This small molecule binds to this protein.
Small molecule (SMILES): CC(=O)N[C@H]1[C@H](O[C@H]2[C@H](O)[C@@H](NC(C)=O)CO[C@@H]2CO)O[C@H](CO)[C@@H](O)[C@@H]1O

Binding-site contacts:
Ligand atom C7 contacts residue ASN1134 of chain 1.C at 3.3 Å.
Ligand atom O5 contacts residue ASN1134 of chain 1.C at 2.4 Å (h-bond).
Ligand atom C2 contacts residue ASN1134 of chain 1.C at 2.4 Å.
Ligand atom C4 contacts residue ASN1134 of chain 1.C at 4.2 Å.
Ligand atom O7 contacts residue ASN1134 of chain 1.C at 3.4 Å (h-bond).
Ligand atom N2 contacts residue ASN1134 of chain 1.C at 2.9 Å (h-bond).
Ligand atom C5 contacts residue ASN1134 of chain 1.C at 3.7 Å.
Ligand atom C3 contacts residue ASN1134 of chain 1.C at 3.8 Å.
Ligand atom C1 contacts residue ASN1134 of chain 1.C at 1.4 Å.
Ligand atom C8 contacts residue ASN1134 of chain 1.C at 4.5 Å.

Sequence of chain 1.C:
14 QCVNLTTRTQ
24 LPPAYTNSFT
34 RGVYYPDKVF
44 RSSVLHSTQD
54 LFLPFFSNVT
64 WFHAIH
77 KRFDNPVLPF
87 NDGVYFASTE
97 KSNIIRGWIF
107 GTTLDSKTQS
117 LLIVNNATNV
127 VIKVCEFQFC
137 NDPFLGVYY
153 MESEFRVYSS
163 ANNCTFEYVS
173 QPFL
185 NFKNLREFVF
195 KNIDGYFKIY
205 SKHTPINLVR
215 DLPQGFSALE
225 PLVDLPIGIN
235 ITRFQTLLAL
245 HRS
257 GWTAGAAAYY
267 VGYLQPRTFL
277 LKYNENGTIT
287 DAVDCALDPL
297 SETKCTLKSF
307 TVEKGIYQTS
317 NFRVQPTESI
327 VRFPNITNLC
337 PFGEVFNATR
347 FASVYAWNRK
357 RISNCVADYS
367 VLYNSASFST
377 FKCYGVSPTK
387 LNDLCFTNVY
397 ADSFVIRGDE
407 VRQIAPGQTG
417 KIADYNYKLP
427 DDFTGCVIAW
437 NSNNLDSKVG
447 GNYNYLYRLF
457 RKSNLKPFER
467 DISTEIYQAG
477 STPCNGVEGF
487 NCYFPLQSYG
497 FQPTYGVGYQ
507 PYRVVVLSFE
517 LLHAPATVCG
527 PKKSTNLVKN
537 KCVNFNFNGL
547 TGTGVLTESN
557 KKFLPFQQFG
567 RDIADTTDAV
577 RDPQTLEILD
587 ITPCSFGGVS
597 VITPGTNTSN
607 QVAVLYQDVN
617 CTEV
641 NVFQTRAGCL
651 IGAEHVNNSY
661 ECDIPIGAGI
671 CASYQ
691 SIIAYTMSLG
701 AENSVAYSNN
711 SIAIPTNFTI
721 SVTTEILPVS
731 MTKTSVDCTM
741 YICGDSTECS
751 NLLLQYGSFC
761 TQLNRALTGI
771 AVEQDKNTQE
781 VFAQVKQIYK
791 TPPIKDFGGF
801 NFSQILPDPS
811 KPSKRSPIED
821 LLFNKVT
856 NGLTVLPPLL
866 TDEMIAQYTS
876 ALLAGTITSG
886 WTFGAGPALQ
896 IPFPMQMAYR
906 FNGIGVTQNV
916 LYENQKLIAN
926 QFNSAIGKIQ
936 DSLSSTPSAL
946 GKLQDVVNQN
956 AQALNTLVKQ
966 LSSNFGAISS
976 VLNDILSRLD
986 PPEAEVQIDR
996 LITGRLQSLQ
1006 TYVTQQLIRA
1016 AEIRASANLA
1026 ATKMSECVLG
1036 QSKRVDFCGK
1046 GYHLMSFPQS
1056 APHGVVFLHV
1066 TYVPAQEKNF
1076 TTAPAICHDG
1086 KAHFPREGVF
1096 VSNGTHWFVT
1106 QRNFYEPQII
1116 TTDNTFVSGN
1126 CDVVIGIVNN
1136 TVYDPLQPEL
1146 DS